The small molecule below binds the protein below.
Small molecule (SMILES): CC(=O)N[C@@H]1[C@@H](O)[C@H](O)[C@@H](CO)O[C@H]1O

Binding-site contacts:
Ligand atom C8 contacts residue ASN375 of chain 1.I at 3.6 Å.
Ligand atom O3 contacts residue NAG2 of chain 1.V at 3.6 Å.
Ligand atom C8 contacts residue PRO346 of chain 1.I at 3.5 Å (hydrophobic).
Ligand atom C8 contacts residue SER371 of chain 1.I at 4.3 Å.
Ligand atom C2 contacts residue ASN375 of chain 1.I at 2.5 Å.
Ligand atom O7 contacts residue ASN375 of chain 1.I at 3.3 Å (h-bond).
Ligand atom O7 contacts residue NAG1 of chain 1.V at 4.4 Å.
Ligand atom C5 contacts residue ASN375 of chain 1.I at 3.6 Å.
Ligand atom C1 contacts residue ASN375 of chain 1.I at 1.4 Å.
Ligand atom O7 contacts residue SER371 of chain 1.I at 4.0 Å.
Ligand atom C7 contacts residue ASN375 of chain 1.I at 3.2 Å.
Ligand atom C4 contacts residue ASN375 of chain 1.I at 4.2 Å.
Ligand atom O5 contacts residue ASN375 of chain 1.I at 2.4 Å (h-bond).
Ligand atom N2 contacts residue ASN375 of chain 1.I at 2.9 Å (h-bond).
Ligand atom C3 contacts residue ASN375 of chain 1.I at 3.8 Å.

Sequence of chain 1.I:
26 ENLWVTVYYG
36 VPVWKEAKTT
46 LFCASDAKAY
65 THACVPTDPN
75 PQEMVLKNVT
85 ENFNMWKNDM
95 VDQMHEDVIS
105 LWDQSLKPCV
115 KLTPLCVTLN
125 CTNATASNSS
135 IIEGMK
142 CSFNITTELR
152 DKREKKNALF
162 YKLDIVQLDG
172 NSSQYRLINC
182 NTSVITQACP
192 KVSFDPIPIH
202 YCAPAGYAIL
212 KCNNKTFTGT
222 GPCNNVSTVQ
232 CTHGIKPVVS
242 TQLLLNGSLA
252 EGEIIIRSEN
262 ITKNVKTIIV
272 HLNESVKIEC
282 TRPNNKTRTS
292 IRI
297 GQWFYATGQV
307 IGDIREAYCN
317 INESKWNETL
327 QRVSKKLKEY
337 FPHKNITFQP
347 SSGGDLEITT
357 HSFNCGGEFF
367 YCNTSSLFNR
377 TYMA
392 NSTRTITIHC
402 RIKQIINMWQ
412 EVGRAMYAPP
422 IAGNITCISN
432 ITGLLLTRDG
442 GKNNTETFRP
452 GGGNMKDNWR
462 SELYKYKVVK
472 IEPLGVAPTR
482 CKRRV